Sequence of chain 1.B:
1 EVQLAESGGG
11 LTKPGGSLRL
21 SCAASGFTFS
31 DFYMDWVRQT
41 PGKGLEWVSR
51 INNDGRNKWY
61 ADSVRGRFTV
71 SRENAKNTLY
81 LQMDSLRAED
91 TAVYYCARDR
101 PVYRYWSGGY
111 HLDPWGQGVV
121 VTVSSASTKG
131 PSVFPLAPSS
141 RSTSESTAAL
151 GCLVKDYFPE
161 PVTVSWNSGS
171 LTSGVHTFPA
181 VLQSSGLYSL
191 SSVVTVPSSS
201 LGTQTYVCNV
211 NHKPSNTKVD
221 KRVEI

This protein binds this small molecule.
Small molecule (SMILES): CC(=O)N[C@H]1[C@H](O[C@H]2[C@H](O)[C@@H](NC(C)=O)CO[C@@H]2CO)O[C@H](CO)[C@@H](O[C@@H]2O[C@H](CO)[C@@H](O)[C@H](O)[C@@H]2O)[C@@H]1O

Binding-site contacts:
Ligand atom O3 contacts residue TYR135 of chain 1.D at 4.4 Å.
Ligand atom O7 contacts residue ARG56 of chain 1.B at 4.5 Å.
Ligand atom C1 contacts residue TYR135 of chain 1.D at 3.8 Å (hydrophobic).
Ligand atom C3 contacts residue ASN118 of chain 1.D at 3.8 Å.
Ligand atom C5 contacts residue ASN118 of chain 1.D at 3.7 Å.
Ligand atom C8 contacts residue LEU137 of chain 1.D at 4.2 Å (hydrophobic).
Ligand atom C4 contacts residue TYR135 of chain 1.D at 4.3 Å (hydrophobic).
Ligand atom N2 contacts residue LEU137 of chain 1.D at 4.0 Å.
Ligand atom C8 contacts residue ARG56 of chain 1.B at 4.4 Å.
Ligand atom C3 contacts residue TYR135 of chain 1.D at 3.9 Å (hydrophobic).
Ligand atom O7 contacts residue THR105 of chain 1.D at 4.1 Å.
Ligand atom C2 contacts residue TYR135 of chain 1.D at 4.3 Å (hydrophobic).
Ligand atom C4 contacts residue ASN118 of chain 1.D at 4.2 Å.
Ligand atom C8 contacts residue VAL104 of chain 1.D at 3.7 Å (hydrophobic).
Ligand atom C6 contacts residue TYR135 of chain 1.D at 4.5 Å (hydrophobic).
Ligand atom N2 contacts residue ASN118 of chain 1.D at 3.0 Å (h-bond).
Ligand atom C8 contacts residue ASP290 of chain 1.D at 4.5 Å.
Ligand atom O5 contacts residue TYR135 of chain 1.D at 4.2 Å.
Ligand atom O7 contacts residue VAL104 of chain 1.D at 3.9 Å.
Ligand atom C1 contacts residue ASN118 of chain 1.D at 1.4 Å.
Ligand atom C7 contacts residue ASN118 of chain 1.D at 3.8 Å.
Ligand atom O5 contacts residue ASN118 of chain 1.D at 2.3 Å (h-bond).
Ligand atom C2 contacts residue ASN118 of chain 1.D at 2.5 Å.
Ligand atom C5 contacts residue TYR135 of chain 1.D at 4.0 Å (hydrophobic).
Ligand atom O7 contacts residue ASN118 of chain 1.D at 4.0 Å.
Ligand atom N2 contacts residue TYR135 of chain 1.D at 4.5 Å.
Ligand atom O4 contacts residue TYR135 of chain 1.D at 3.9 Å.
Ligand atom C7 contacts residue VAL104 of chain 1.D at 4.0 Å (hydrophobic).

Sequence of chain 1.D:
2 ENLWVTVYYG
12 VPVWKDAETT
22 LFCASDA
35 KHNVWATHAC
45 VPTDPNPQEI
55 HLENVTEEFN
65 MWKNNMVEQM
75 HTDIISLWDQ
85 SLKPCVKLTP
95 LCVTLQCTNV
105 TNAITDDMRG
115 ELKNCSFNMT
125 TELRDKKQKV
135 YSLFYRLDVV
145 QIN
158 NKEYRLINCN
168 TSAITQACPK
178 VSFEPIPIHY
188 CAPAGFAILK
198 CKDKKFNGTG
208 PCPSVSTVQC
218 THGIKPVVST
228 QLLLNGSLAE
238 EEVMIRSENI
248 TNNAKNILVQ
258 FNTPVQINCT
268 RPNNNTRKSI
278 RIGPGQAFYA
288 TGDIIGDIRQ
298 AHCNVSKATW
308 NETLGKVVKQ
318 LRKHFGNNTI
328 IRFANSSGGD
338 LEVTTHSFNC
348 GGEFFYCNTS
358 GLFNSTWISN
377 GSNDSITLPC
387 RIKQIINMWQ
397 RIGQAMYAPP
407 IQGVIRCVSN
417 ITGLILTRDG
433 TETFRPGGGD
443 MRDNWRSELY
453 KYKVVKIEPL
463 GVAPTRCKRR